This small molecule binds to this protein.
Small molecule (SMILES): C=CC1=C(C)/C(=C/c2[nH]c(/C=C3\N=C(/C=C4\NC(=O)C(C)=C4C=C)C(C)=C3CCC(=O)O)c(CCC(=O)O)c2C)NC1=O

Sequence of chain 2.B:
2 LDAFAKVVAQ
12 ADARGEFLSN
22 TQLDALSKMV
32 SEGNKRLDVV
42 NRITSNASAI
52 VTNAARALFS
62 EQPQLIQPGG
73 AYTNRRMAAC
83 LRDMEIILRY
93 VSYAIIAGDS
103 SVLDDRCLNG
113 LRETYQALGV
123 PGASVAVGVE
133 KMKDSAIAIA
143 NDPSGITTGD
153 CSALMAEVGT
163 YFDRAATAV

Binding-site contacts:
Ligand atom CBC contacts residue CYS82 of chain 2.B at 2.8 Å (hydrophobic).
Ligand atom NC contacts residue MEN72 of chain 2.B at 2.9 Å (h-bond).
Ligand atom CHA contacts residue ARG84 of chain 2.B at 3.5 Å.
Ligand atom C4A contacts residue ASP85 of chain 2.B at 3.5 Å.
Ligand atom CMB contacts residue LEU113 of chain 2.B at 3.6 Å (hydrophobic).
Ligand atom NA contacts residue ARG84 of chain 2.B at 2.9 Å (salt-bridge).
Ligand atom C4A contacts residue ARG84 of chain 2.B at 3.3 Å.
Ligand atom OC contacts residue ALA73 of chain 2.B at 3.6 Å.
Ligand atom C3C contacts residue CYS82 of chain 2.B at 3.0 Å (hydrophobic).
Ligand atom O2A contacts residue ARG84 of chain 2.B at 2.6 Å (salt-bridge).
Ligand atom CMD contacts residue MEN72 of chain 2.B at 3.2 Å.
Ligand atom CHB contacts residue ASP85 of chain 2.B at 3.4 Å.
Ligand atom O2D contacts residue LEU120 of chain 2.B at 3.5 Å.
Ligand atom C2A contacts residue ARG84 of chain 2.B at 3.5 Å.
Ligand atom CGA contacts residue ARG84 of chain 2.B at 3.6 Å.
Ligand atom C2C contacts residue CYS82 of chain 2.B at 3.5 Å (hydrophobic).
Ligand atom C1A contacts residue ARG84 of chain 2.B at 3.0 Å.
Ligand atom C4D contacts residue ALA81 of chain 2.B at 3.7 Å (hydrophobic).
Ligand atom CMC contacts residue LEU66 of chain 2.B at 3.5 Å (hydrophobic).
Ligand atom C3D contacts residue ALA81 of chain 2.B at 3.4 Å (hydrophobic).
Ligand atom CAC contacts residue VAL127 of chain 2.B at 3.4 Å (hydrophobic).
Ligand atom CAB contacts residue ILE88 of chain 2.B at 3.7 Å (hydrophobic).
Ligand atom C3A contacts residue ARG84 of chain 2.B at 3.7 Å.
Ligand atom C1D contacts residue ASP85 of chain 2.B at 3.7 Å.
Ligand atom CAC contacts residue CYS82 of chain 2.B at 3.0 Å (hydrophobic).
Ligand atom CAA contacts residue LEU120 of chain 2.B at 3.5 Å (hydrophobic).
Ligand atom OC contacts residue MEN72 of chain 2.B at 3.2 Å.
Ligand atom CHD contacts residue CYS82 of chain 2.B at 3.5 Å (hydrophobic).
Ligand atom CHD contacts residue ASP85 of chain 2.B at 3.6 Å.
Ligand atom CMD contacts residue ARG78 of chain 2.B at 3.4 Å.
Ligand atom C4C contacts residue CYS82 of chain 2.B at 3.5 Å (hydrophobic).
Ligand atom CBB contacts residue TYR92 of chain 2.B at 3.7 Å (hydrophobic).
Ligand atom CAD contacts residue ALA81 of chain 2.B at 3.7 Å (hydrophobic).
Ligand atom CMC contacts residue LEU59 of chain 2.B at 3.5 Å (hydrophobic).
Ligand atom CBB contacts residue ILE88 of chain 2.B at 3.5 Å (hydrophobic).
Ligand atom C1C contacts residue MEN72 of chain 2.B at 3.5 Å.
Ligand atom OC contacts residue LEU66 of chain 2.B at 3.5 Å.
Ligand atom ND contacts residue ASP85 of chain 2.B at 2.8 Å (salt-bridge).
Ligand atom NA contacts residue ASP85 of chain 2.B at 2.9 Å (salt-bridge).
Ligand atom C2A contacts residue LEU120 of chain 2.B at 3.7 Å (hydrophobic).